Sequence of chain 6.B:
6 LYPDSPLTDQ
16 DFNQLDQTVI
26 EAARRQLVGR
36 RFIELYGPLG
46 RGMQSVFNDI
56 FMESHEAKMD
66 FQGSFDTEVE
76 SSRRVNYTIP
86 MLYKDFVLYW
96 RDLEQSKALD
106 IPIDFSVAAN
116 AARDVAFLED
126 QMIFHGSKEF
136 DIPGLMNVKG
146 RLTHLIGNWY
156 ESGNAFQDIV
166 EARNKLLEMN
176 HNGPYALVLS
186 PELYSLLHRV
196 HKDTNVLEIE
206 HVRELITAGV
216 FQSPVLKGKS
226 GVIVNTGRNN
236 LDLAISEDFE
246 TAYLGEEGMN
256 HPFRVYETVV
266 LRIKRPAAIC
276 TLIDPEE

Binding-site contacts:
Ligand atom CD2 contacts residue LEU40 of chain 6.B at 4.1 Å (hydrophobic).
Ligand atom CA contacts residue ASP243 of chain 6.B at 3.5 Å.
Ligand atom CB contacts residue ARG36 of chain 6.B at 3.4 Å.
Ligand atom N contacts residue PRO43 of chain 6.B at 4.0 Å.
Ligand atom C contacts residue GLU39 of chain 6.B at 3.6 Å.
Ligand atom O contacts residue GLU39 of chain 6.B at 3.0 Å (salt-bridge).
Ligand atom CG1 contacts residue ARG36 of chain 6.B at 4.0 Å.
Ligand atom OE1 contacts residue ARG36 of chain 6.B at 2.9 Å (salt-bridge).
Ligand atom CA contacts residue ASP243 of chain 6.B at 3.6 Å.
Ligand atom O contacts residue ASP243 of chain 6.B at 4.1 Å.
Ligand atom CG2 contacts residue PRO43 of chain 6.B at 3.8 Å (hydrophobic).
Ligand atom CG2 contacts residue ARG35 of chain 6.B at 3.4 Å.
Ligand atom N contacts residue ASP243 of chain 6.B at 3.2 Å (salt-bridge).
Ligand atom C contacts residue ASP243 of chain 6.B at 3.8 Å.
Ligand atom CD1 contacts residue ARG35 of chain 6.B at 4.0 Å.
Ligand atom OE1 contacts residue PHE37 of chain 6.B at 3.7 Å.
Ligand atom OE1 contacts residue GLU39 of chain 6.B at 3.1 Å (salt-bridge).
Ligand atom CD1 contacts residue ARG36 of chain 6.B at 3.6 Å.
Ligand atom CA contacts residue ARG29 of chain 6.B at 3.8 Å.
Ligand atom CD1 contacts residue ARG29 of chain 6.B at 3.5 Å.
Ligand atom O contacts residue ARG35 of chain 6.B at 2.7 Å (salt-bridge).
Ligand atom C contacts residue ARG29 of chain 6.B at 3.9 Å.
Ligand atom O contacts residue PRO43 of chain 6.B at 3.8 Å.
Ligand atom CD contacts residue ARG36 of chain 6.B at 3.7 Å.
Ligand atom O contacts residue ARG35 of chain 6.B at 4.0 Å.
Ligand atom CG1 contacts residue ASP243 of chain 6.B at 3.2 Å.
Ligand atom CD contacts residue GLU39 of chain 6.B at 3.2 Å.
Ligand atom C contacts residue ARG35 of chain 6.B at 3.9 Å.
Ligand atom O contacts residue ARG29 of chain 6.B at 3.2 Å (salt-bridge).
Ligand atom CB contacts residue ASP243 of chain 6.B at 4.0 Å.
Ligand atom NE2 contacts residue GLU39 of chain 6.B at 2.9 Å (salt-bridge).
Ligand atom C contacts residue ASP243 of chain 6.B at 3.5 Å.
Ligand atom CD1 contacts residue LEU40 of chain 6.B at 3.6 Å (hydrophobic).
Ligand atom N contacts residue ARG35 of chain 6.B at 4.0 Å.
Ligand atom N contacts residue ARG29 of chain 6.B at 4.2 Å.
Ligand atom CA contacts residue ARG29 of chain 6.B at 4.1 Å.
Ligand atom CG contacts residue ARG36 of chain 6.B at 3.8 Å.
Ligand atom O contacts residue ILE25 of chain 6.B at 3.8 Å.
Ligand atom N contacts residue ASP243 of chain 6.B at 2.6 Å (salt-bridge).
Ligand atom CG2 contacts residue ARG36 of chain 6.B at 4.1 Å.

This protein binds this small molecule.
Small molecule (SMILES): CC[C@H](C)[C@H](NC(=O)[C@H](CC(C)C)NC(=O)[C@H](CO)NC(=O)CNC(=O)[C@@H](NC(=O)[C@@H](N)[C@@H](C)O)C(C)C)C(=O)N[C@H](C=O)CCC(N)=O